The small molecule below binds the protein below.
Small molecule (SMILES): CC[C@H](C)[C@H](N)C(=O)N[C@@H](CO)C(=O)N[C@@H](CCC(=O)O)C(=O)N[C@H](C=O)C(C)C

Binding-site contacts:
Ligand atom CB contacts residue VAL4 of chain 33.E at 4.3 Å (hydrophobic).
Ligand atom CG2 contacts residue SER5 of chain 33.E at 3.1 Å.
Ligand atom C contacts residue ALA2 of chain 33.E at 4.3 Å (hydrophobic).
Ligand atom OE2 contacts residue ASN25 of chain 33.E at 3.4 Å (h-bond).
Ligand atom CA contacts residue VAL4 of chain 33.E at 4.0 Å (hydrophobic).
Ligand atom N contacts residue VAL4 of chain 33.E at 4.1 Å.
Ligand atom O contacts residue SER6 of chain 33.E at 4.1 Å.
Ligand atom N contacts residue ALA2 of chain 33.E at 4.3 Å.
Ligand atom OG contacts residue GLN3 of chain 33.E at 3.0 Å (h-bond).
Ligand atom CA contacts residue VAL4 of chain 33.E at 3.0 Å (hydrophobic).
Ligand atom CB contacts residue ALA2 of chain 33.E at 3.5 Å (hydrophobic).
Ligand atom CB contacts residue MYR1 of chain 32.H at 4.3 Å.
Ligand atom CA contacts residue ALA2 of chain 33.E at 3.9 Å (hydrophobic).
Ligand atom OE2 contacts residue VAL4 of chain 33.E at 4.1 Å.
Ligand atom C contacts residue GLN3 of chain 33.E at 4.3 Å.
Ligand atom O contacts residue VAL4 of chain 33.E at 3.0 Å (h-bond).
Ligand atom CG2 contacts residue ALA2 of chain 33.E at 3.9 Å (hydrophobic).
Ligand atom OG contacts residue ALA2 of chain 33.E at 3.9 Å.
Ligand atom CA contacts residue ALA2 of chain 33.E at 3.0 Å (hydrophobic).
Ligand atom OE1 contacts residue SER5 of chain 33.E at 4.2 Å.
Ligand atom CB contacts residue GLN3 of chain 33.E at 4.1 Å.
Ligand atom C contacts residue VAL4 of chain 33.E at 3.8 Å (hydrophobic).
Ligand atom OE1 contacts residue VAL4 of chain 33.E at 3.6 Å (h-bond).
Ligand atom CD contacts residue VAL4 of chain 33.E at 3.8 Å (hydrophobic).
Ligand atom N contacts residue VAL4 of chain 33.E at 2.8 Å (h-bond).
Ligand atom CG2 contacts residue VAL4 of chain 33.E at 3.8 Å (hydrophobic).
Ligand atom CG2 contacts residue MYR1 of chain 32.H at 3.7 Å.
Ligand atom C contacts residue VAL4 of chain 33.E at 3.4 Å (hydrophobic).
Ligand atom CB contacts residue VAL4 of chain 33.E at 3.9 Å (hydrophobic).
Ligand atom CD1 contacts residue VAL4 of chain 33.E at 3.9 Å (hydrophobic).
Ligand atom CB contacts residue GLN3 of chain 33.E at 3.8 Å.
Ligand atom CG1 contacts residue GLN3 of chain 33.E at 3.1 Å.
Ligand atom O contacts residue SER5 of chain 33.E at 3.8 Å.
Ligand atom O contacts residue ALA2 of chain 33.E at 4.0 Å.
Ligand atom N contacts residue ALA2 of chain 33.E at 2.8 Å (h-bond).
Ligand atom CG2 contacts residue GLN3 of chain 33.E at 3.3 Å.
Ligand atom CG contacts residue VAL4 of chain 33.E at 4.2 Å (hydrophobic).
Ligand atom O contacts residue GLN3 of chain 33.E at 3.4 Å (h-bond).
Ligand atom C contacts residue ALA2 of chain 33.E at 3.3 Å (hydrophobic).
Ligand atom O contacts residue VAL4 of chain 33.E at 4.0 Å.

Sequence of chain 33.E:
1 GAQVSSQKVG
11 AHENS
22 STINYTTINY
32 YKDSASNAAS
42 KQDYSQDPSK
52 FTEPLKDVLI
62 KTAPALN